Binding-site contacts:
Ligand atom O5 contacts residue ASP796 of chain 1.F at 3.7 Å.
Ligand atom C5 contacts residue ASN709 of chain 1.E at 3.5 Å.
Ligand atom C8 contacts residue ILE1130 of chain 1.E at 4.2 Å (hydrophobic).
Ligand atom C1 contacts residue ASN709 of chain 1.E at 1.4 Å.
Ligand atom C2 contacts residue ASN709 of chain 1.E at 2.7 Å.
Ligand atom O5 contacts residue ASN709 of chain 1.E at 2.2 Å (h-bond).
Ligand atom C1 contacts residue ASP796 of chain 1.F at 3.9 Å.
Ligand atom O7 contacts residue ASN709 of chain 1.E at 3.3 Å (h-bond).
Ligand atom N2 contacts residue ASN709 of chain 1.E at 3.2 Å (h-bond).
Ligand atom C3 contacts residue ASN709 of chain 1.E at 3.9 Å.
Ligand atom C4 contacts residue ASN709 of chain 1.E at 4.3 Å.
Ligand atom O7 contacts residue ASP796 of chain 1.F at 4.3 Å.
Ligand atom C8 contacts residue GLY1131 of chain 1.E at 3.9 Å.
Ligand atom C7 contacts residue ASN709 of chain 1.E at 3.4 Å.

Sequence of chain 1.E:
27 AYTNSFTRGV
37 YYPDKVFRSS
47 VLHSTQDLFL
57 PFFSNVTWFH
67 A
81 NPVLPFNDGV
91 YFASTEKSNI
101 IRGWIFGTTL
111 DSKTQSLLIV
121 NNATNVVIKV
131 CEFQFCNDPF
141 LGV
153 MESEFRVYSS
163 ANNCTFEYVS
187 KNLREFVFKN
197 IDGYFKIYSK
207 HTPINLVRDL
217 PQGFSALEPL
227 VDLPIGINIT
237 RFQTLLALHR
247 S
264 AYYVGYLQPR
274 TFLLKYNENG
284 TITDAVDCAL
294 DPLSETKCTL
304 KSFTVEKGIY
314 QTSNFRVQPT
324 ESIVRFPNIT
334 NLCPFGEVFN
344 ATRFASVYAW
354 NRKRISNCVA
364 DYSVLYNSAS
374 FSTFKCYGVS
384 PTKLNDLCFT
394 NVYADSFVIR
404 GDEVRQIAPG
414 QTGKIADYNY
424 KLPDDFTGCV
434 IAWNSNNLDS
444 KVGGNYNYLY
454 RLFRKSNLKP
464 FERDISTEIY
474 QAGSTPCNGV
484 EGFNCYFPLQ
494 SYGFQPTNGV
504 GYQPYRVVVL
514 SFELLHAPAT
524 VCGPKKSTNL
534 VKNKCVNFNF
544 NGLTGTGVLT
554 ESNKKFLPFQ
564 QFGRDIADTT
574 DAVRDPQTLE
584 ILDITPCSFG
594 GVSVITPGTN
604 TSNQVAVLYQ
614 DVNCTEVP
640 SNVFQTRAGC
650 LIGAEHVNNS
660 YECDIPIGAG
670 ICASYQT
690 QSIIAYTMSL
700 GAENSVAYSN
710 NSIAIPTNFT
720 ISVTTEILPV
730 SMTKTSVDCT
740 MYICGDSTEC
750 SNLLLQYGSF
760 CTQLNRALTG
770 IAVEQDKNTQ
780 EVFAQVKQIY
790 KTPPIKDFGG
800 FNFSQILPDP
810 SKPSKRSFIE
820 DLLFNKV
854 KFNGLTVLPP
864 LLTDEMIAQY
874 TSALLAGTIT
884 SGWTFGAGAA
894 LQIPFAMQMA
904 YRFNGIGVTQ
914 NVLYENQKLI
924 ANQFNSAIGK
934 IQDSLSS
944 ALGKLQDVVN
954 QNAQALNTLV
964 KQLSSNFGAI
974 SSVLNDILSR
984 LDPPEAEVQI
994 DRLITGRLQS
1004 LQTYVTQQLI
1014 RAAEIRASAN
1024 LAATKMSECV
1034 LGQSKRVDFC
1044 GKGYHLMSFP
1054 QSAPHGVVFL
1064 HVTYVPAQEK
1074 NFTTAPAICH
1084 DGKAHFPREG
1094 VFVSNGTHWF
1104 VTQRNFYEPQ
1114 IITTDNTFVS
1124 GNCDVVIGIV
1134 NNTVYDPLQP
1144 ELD

Sequence of chain 1.F:
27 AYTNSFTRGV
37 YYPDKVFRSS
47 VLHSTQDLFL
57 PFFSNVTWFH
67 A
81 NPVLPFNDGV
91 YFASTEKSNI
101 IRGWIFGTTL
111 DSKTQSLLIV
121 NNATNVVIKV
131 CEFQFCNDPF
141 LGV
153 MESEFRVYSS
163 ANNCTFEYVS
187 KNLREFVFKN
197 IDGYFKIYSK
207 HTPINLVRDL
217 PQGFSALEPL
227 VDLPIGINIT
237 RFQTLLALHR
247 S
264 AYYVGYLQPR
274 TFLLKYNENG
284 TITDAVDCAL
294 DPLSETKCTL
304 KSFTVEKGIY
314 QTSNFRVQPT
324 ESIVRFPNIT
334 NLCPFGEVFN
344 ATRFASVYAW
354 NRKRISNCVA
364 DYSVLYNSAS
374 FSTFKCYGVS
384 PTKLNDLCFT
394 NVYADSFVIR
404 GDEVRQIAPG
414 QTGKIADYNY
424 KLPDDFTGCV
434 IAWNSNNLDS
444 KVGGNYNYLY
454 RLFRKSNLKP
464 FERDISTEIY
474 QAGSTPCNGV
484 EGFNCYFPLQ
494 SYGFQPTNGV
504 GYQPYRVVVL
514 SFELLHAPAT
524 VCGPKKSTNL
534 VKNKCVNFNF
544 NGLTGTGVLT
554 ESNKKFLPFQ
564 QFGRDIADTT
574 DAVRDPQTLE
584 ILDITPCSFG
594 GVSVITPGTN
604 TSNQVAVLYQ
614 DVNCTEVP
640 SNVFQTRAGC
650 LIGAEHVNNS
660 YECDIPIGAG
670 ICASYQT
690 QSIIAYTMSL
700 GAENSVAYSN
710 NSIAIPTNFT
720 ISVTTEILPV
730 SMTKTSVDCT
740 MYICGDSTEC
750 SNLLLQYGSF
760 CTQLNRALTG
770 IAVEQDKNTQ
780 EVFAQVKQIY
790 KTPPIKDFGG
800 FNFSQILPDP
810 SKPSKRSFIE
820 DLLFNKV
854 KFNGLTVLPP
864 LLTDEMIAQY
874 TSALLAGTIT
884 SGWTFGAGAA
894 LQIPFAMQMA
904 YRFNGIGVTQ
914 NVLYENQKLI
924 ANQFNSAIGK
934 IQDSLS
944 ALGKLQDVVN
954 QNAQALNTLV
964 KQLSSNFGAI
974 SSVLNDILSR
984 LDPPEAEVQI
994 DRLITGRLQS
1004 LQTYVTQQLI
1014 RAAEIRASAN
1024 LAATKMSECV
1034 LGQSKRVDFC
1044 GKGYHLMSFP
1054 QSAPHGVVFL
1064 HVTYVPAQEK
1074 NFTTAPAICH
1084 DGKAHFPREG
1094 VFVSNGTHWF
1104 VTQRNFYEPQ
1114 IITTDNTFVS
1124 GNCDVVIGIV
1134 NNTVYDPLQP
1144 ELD

This protein binds this small molecule.
Small molecule (SMILES): CC(=O)N[C@@H]1[C@@H](O)[C@H](O)[C@@H](CO)O[C@H]1O